A protein and the small-molecule ligand that binds it are described below.
Small molecule (SMILES): CC(=O)N[C@H]1[C@H](O[C@H]2[C@H](O)[C@@H](NC(C)=O)CO[C@@H]2CO)O[C@H](CO)[C@@H](O)[C@@H]1O

Sequence of chain 30.B:
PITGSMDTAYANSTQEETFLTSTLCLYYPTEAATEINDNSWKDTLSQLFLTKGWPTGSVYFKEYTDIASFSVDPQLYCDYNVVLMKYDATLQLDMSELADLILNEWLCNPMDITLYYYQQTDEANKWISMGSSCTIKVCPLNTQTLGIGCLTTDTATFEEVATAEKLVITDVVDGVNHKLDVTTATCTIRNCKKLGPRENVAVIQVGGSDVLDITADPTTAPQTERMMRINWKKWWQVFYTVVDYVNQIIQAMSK

Binding-site contacts:
Ligand atom C1 contacts residue ASN12 of chain 30.B at 2.2 Å.
Ligand atom C2 contacts residue ASN12 of chain 30.B at 3.2 Å.
Ligand atom C5 contacts residue ASN12 of chain 30.B at 4.1 Å.
Ligand atom N2 contacts residue ASN12 of chain 30.B at 3.8 Å.
Ligand atom O5 contacts residue ASN12 of chain 30.B at 2.7 Å (h-bond).
Ligand atom O7 contacts residue ASN12 of chain 30.B at 3.7 Å.
Ligand atom C7 contacts residue ASN12 of chain 30.B at 3.9 Å.